Sequence of chain 1.D:
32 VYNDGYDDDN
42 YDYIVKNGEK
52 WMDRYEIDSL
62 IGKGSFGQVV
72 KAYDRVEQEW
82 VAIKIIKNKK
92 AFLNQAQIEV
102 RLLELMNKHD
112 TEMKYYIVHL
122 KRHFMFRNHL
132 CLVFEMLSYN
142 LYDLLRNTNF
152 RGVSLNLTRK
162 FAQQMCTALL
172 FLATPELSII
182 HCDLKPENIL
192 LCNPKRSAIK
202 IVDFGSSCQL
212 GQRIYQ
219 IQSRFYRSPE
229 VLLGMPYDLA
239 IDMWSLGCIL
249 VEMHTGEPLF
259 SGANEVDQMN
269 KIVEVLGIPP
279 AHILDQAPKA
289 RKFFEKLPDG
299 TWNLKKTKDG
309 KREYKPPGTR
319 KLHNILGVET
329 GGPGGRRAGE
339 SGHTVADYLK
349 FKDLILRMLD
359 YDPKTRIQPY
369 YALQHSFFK

Binding-site contacts:
Ligand atom C5 contacts residue VAL119 of chain 1.D at 4.3 Å (hydrophobic).
Ligand atom N2 contacts residue PHE67 of chain 1.D at 4.1 Å.
Ligand atom N2 contacts residue VAL70 of chain 1.D at 4.2 Å.
Ligand atom C4 contacts residue VAL203 of chain 1.D at 3.5 Å (hydrophobic).
Ligand atom C3 contacts residue VAL70 of chain 1.D at 4.2 Å (hydrophobic).
Ligand atom C3 contacts residue VAL203 of chain 1.D at 3.9 Å (hydrophobic).
Ligand atom C4 contacts residue ASP204 of chain 1.D at 4.1 Å.
Ligand atom C2 contacts residue VAL203 of chain 1.D at 4.2 Å (hydrophobic).
Ligand atom N4 contacts residue LYS85 of chain 1.D at 3.5 Å (salt-bridge).
Ligand atom BR1 contacts residue LEU138 of chain 1.D at 3.5 Å.
Ligand atom N1 contacts residue VAL70 of chain 1.D at 4.0 Å.
Ligand atom N3 contacts residue LYS85 of chain 1.D at 3.0 Å (salt-bridge).
Ligand atom N2 contacts residue VAL203 of chain 1.D at 4.1 Å.
Ligand atom C5 contacts residue PHE135 of chain 1.D at 3.5 Å (hydrophobic).
Ligand atom N3 contacts residue GLU100 of chain 1.D at 4.3 Å.
Ligand atom C2 contacts residue LEU191 of chain 1.D at 4.0 Å (hydrophobic).
Ligand atom C4 contacts residue LYS85 of chain 1.D at 4.3 Å.
Ligand atom N3 contacts residue VAL203 of chain 1.D at 4.2 Å.
Ligand atom N4 contacts residue ASP204 of chain 1.D at 3.3 Å (salt-bridge).
Ligand atom BR1 contacts residue ALA83 of chain 1.D at 4.1 Å.
Ligand atom C2 contacts residue VAL70 of chain 1.D at 4.2 Å (hydrophobic).
Ligand atom N2 contacts residue LYS85 of chain 1.D at 4.0 Å.
Ligand atom BR1 contacts residue VAL203 of chain 1.D at 4.3 Å.
Ligand atom C1 contacts residue PHE135 of chain 1.D at 4.1 Å (hydrophobic).
Ligand atom N2 contacts residue ASP204 of chain 1.D at 4.1 Å.
Ligand atom BR1 contacts residue GLU136 of chain 1.D at 3.3 Å.
Ligand atom N4 contacts residue GLU100 of chain 1.D at 4.2 Å.
Ligand atom N3 contacts residue ASP204 of chain 1.D at 3.3 Å.
Ligand atom C4 contacts residue PHE135 of chain 1.D at 3.9 Å (hydrophobic).
Ligand atom C1 contacts residue VAL203 of chain 1.D at 3.7 Å (hydrophobic).
Ligand atom N4 contacts residue PHE135 of chain 1.D at 3.8 Å.
Ligand atom BR1 contacts residue VAL119 of chain 1.D at 4.1 Å.
Ligand atom N1 contacts residue VAL203 of chain 1.D at 4.2 Å.
Ligand atom BR1 contacts residue PHE135 of chain 1.D at 3.6 Å.
Ligand atom N4 contacts residue VAL203 of chain 1.D at 3.7 Å.
Ligand atom C5 contacts residue VAL203 of chain 1.D at 3.5 Å (hydrophobic).

This small molecule binds to this protein.
Small molecule (SMILES): Brc1cnc2[nH]nnc2c1